Sequence of chain 29.K:
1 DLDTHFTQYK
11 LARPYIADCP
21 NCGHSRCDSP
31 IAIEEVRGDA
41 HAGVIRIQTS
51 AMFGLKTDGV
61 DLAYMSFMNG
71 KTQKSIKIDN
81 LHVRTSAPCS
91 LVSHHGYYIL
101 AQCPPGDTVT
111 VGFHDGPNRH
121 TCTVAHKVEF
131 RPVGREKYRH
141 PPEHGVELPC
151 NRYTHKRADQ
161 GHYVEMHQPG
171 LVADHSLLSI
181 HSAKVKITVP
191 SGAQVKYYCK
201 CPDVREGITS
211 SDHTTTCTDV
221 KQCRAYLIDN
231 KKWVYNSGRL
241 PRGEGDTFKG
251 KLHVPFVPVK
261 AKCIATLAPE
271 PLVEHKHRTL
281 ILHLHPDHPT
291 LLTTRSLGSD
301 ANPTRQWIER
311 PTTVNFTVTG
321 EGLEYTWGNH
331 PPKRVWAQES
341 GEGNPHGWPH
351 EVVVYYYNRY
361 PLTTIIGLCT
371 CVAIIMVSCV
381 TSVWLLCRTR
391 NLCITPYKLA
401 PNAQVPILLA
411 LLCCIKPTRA

Binding-site contacts:
Ligand atom C7 contacts residue ASN315 of chain 29.K at 3.3 Å.
Ligand atom C8 contacts residue ASN315 of chain 29.K at 3.5 Å.
Ligand atom C6 contacts residue ASN315 of chain 29.K at 4.5 Å.
Ligand atom C1 contacts residue ASN315 of chain 29.K at 1.4 Å.
Ligand atom C6 contacts residue THR313 of chain 29.K at 4.5 Å.
Ligand atom O7 contacts residue ASN315 of chain 29.K at 4.2 Å.
Ligand atom O5 contacts residue VAL314 of chain 29.K at 3.8 Å.
Ligand atom C5 contacts residue ASN315 of chain 29.K at 3.7 Å.
Ligand atom C8 contacts residue ILE281 of chain 29.K at 4.5 Å (hydrophobic).
Ligand atom C3 contacts residue ASN315 of chain 29.K at 3.8 Å.
Ligand atom O5 contacts residue THR313 of chain 29.K at 4.3 Å.
Ligand atom C4 contacts residue ASN315 of chain 29.K at 4.3 Å.
Ligand atom C2 contacts residue ASN315 of chain 29.K at 2.5 Å.
Ligand atom N2 contacts residue ASN315 of chain 29.K at 2.8 Å (h-bond).
Ligand atom C1 contacts residue VAL314 of chain 29.K at 4.4 Å (hydrophobic).
Ligand atom O5 contacts residue ASN315 of chain 29.K at 2.4 Å (h-bond).

The small molecule below binds the protein below.
Small molecule (SMILES): CC(=O)N[C@@H]1[C@@H](O)[C@H](O)[C@@H](CO)O[C@H]1O